Sequence of chain 1.A:
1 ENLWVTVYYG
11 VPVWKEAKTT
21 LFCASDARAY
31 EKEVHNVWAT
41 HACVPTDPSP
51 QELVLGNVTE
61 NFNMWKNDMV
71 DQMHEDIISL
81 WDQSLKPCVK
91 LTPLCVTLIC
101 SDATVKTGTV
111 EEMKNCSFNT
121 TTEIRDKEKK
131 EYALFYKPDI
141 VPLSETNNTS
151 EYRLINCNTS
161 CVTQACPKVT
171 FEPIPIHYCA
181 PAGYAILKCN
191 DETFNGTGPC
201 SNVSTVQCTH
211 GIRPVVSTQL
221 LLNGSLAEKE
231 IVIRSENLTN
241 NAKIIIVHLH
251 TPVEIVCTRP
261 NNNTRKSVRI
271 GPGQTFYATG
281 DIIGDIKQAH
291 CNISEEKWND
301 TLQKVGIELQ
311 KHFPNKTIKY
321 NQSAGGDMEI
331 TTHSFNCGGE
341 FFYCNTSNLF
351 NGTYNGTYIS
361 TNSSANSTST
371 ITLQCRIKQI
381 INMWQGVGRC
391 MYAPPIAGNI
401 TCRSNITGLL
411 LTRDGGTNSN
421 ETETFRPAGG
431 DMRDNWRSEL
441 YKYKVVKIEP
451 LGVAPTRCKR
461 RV

This small molecule binds to this protein.
Small molecule (SMILES): CC(=O)N[C@@H]1[C@@H](O)[C@H](O)[C@@H](CO)O[C@H]1O

Binding-site contacts:
Ligand atom O5 contacts residue SER347 of chain 1.A at 4.2 Å.
Ligand atom C2 contacts residue ASN345 of chain 1.A at 2.4 Å.
Ligand atom C3 contacts residue ASN345 of chain 1.A at 3.7 Å.
Ligand atom N2 contacts residue ASN345 of chain 1.A at 3.1 Å (h-bond).
Ligand atom C5 contacts residue ASN345 of chain 1.A at 3.3 Å.
Ligand atom C1 contacts residue ASN345 of chain 1.A at 1.4 Å.
Ligand atom C5 contacts residue SER347 of chain 1.A at 3.9 Å.
Ligand atom C8 contacts residue THR331 of chain 1.A at 4.2 Å.
Ligand atom C6 contacts residue ASN345 of chain 1.A at 4.0 Å.
Ligand atom C7 contacts residue GLN322 of chain 1.A at 4.5 Å.
Ligand atom C6 contacts residue SER347 of chain 1.A at 3.4 Å.
Ligand atom O6 contacts residue ASN345 of chain 1.A at 4.0 Å.
Ligand atom C1 contacts residue GLN322 of chain 1.A at 4.0 Å.
Ligand atom C4 contacts residue ASN345 of chain 1.A at 3.9 Å.
Ligand atom O5 contacts residue ASN345 of chain 1.A at 1.9 Å (h-bond).
Ligand atom C8 contacts residue ASN345 of chain 1.A at 4.3 Å.
Ligand atom C5 contacts residue GLN322 of chain 1.A at 4.0 Å.
Ligand atom C7 contacts residue ASN345 of chain 1.A at 3.6 Å.
Ligand atom O7 contacts residue ASN345 of chain 1.A at 4.1 Å.
Ligand atom O7 contacts residue GLN322 of chain 1.A at 3.3 Å (h-bond).
Ligand atom O5 contacts residue GLN322 of chain 1.A at 4.2 Å.